Sequence of chain 1.A:
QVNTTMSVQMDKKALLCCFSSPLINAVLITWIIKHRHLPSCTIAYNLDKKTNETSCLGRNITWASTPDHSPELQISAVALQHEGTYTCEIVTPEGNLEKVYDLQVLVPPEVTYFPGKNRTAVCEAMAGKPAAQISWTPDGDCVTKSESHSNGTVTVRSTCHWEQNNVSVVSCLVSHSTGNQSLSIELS

A small-molecule ligand and the protein it binds are described below.
Small molecule (SMILES): CC(=O)N[C@@H]1[C@@H](O)[C@H](O)[C@@H](CO)O[C@H]1O

Binding-site contacts:
Ligand atom C2 contacts residue ASP118 of chain 1.A at 3.7 Å.
Ligand atom C8 contacts residue ASP118 of chain 1.A at 3.5 Å.
Ligand atom C1 contacts residue ASP118 of chain 1.A at 4.0 Å.
Ligand atom C5 contacts residue ASN19 of chain 1.A at 3.6 Å.
Ligand atom C3 contacts residue ASP118 of chain 1.A at 3.9 Å.
Ligand atom C4 contacts residue ASN19 of chain 1.A at 4.2 Å.
Ligand atom C1 contacts residue GLN17 of chain 1.A at 3.9 Å.
Ligand atom C1 contacts residue THR21 of chain 1.A at 4.5 Å.
Ligand atom O3 contacts residue ASP118 of chain 1.A at 4.3 Å.
Ligand atom C7 contacts residue ASN19 of chain 1.A at 3.3 Å.
Ligand atom C8 contacts residue THR101 of chain 1.A at 3.6 Å.
Ligand atom O5 contacts residue ASN19 of chain 1.A at 2.3 Å (h-bond).
Ligand atom C3 contacts residue ASN19 of chain 1.A at 3.8 Å.
Ligand atom O7 contacts residue ASN19 of chain 1.A at 3.3 Å (h-bond).
Ligand atom C8 contacts residue ASN19 of chain 1.A at 4.4 Å.
Ligand atom O5 contacts residue GLN17 of chain 1.A at 3.8 Å.
Ligand atom N2 contacts residue ASN19 of chain 1.A at 2.9 Å (h-bond).
Ligand atom C2 contacts residue ASN19 of chain 1.A at 2.5 Å.
Ligand atom C7 contacts residue ASP118 of chain 1.A at 3.6 Å.
Ligand atom C2 contacts residue GLN17 of chain 1.A at 4.1 Å.
Ligand atom N2 contacts residue ASP118 of chain 1.A at 2.8 Å (salt-bridge).
Ligand atom C1 contacts residue ASN19 of chain 1.A at 1.4 Å.
Ligand atom O7 contacts residue GLN17 of chain 1.A at 3.7 Å.